This small molecule binds to this protein.
Small molecule (SMILES): CC(=O)N[C@@H]1[C@@H](O)[C@H](O[C@@H]2O[C@H](CO)[C@@H](O)[C@H](O)[C@H]2NC(C)=O)[C@@H](CO)O[C@H]1O

Binding-site contacts:
Ligand atom C3 contacts residue TYR170 of chain 1.B at 3.3 Å (hydrophobic).
Ligand atom C8 contacts residue GLY200 of chain 1.B at 3.8 Å.
Ligand atom C4 contacts residue ASP202 of chain 1.B at 3.4 Å.
Ligand atom O4 contacts residue ASP202 of chain 1.B at 2.4 Å (salt-bridge).
Ligand atom O7 contacts residue GLY199 of chain 1.B at 4.0 Å.
Ligand atom O4 contacts residue TYR173 of chain 1.B at 3.1 Å.
Ligand atom C4 contacts residue TYR170 of chain 1.B at 4.0 Å (hydrophobic).
Ligand atom C2 contacts residue ASP203 of chain 1.B at 3.8 Å.
Ligand atom O7 contacts residue GLY200 of chain 1.B at 3.9 Å.
Ligand atom C6 contacts residue PHE164 of chain 1.B at 3.5 Å (hydrophobic).
Ligand atom O3 contacts residue GLY200 of chain 1.B at 3.0 Å (h-bond).
Ligand atom C6 contacts residue TYR173 of chain 1.B at 3.9 Å (hydrophobic).
Ligand atom C3 contacts residue ASP203 of chain 1.B at 3.8 Å.
Ligand atom C8 contacts residue PHE244 of chain 1.B at 3.9 Å (hydrophobic).
Ligand atom O3 contacts residue GLY199 of chain 1.B at 3.7 Å.
Ligand atom O7 contacts residue ARG243 of chain 1.B at 2.7 Å (salt-bridge).
Ligand atom N2 contacts residue TYR170 of chain 1.B at 3.8 Å.
Ligand atom C7 contacts residue ASP203 of chain 1.B at 3.6 Å.
Ligand atom C5 contacts residue TYR173 of chain 1.B at 4.0 Å (hydrophobic).
Ligand atom C3 contacts residue ASP202 of chain 1.B at 3.5 Å.
Ligand atom O3 contacts residue ASP202 of chain 1.B at 2.7 Å (salt-bridge).
Ligand atom N2 contacts residue ASP203 of chain 1.B at 2.8 Å (salt-bridge).
Ligand atom O6 contacts residue PHE164 of chain 1.B at 3.8 Å.
Ligand atom O6 contacts residue NAG1 of chain 1.E at 3.6 Å.
Ligand atom O5 contacts residue TYR170 of chain 1.B at 4.0 Å.
Ligand atom C1 contacts residue TYR170 of chain 1.B at 3.4 Å (hydrophobic).
Ligand atom C8 contacts residue ASP203 of chain 1.B at 3.4 Å.
Ligand atom C7 contacts residue ARG243 of chain 1.B at 3.6 Å.
Ligand atom C6 contacts residue NAG1 of chain 1.E at 3.4 Å.
Ligand atom C2 contacts residue TYR170 of chain 1.B at 3.7 Å (hydrophobic).
Ligand atom C5 contacts residue TYR170 of chain 1.B at 3.8 Å (hydrophobic).
Ligand atom N2 contacts residue GLY200 of chain 1.B at 3.7 Å.
Ligand atom C8 contacts residue ARG243 of chain 1.B at 3.8 Å.
Ligand atom O6 contacts residue TYR170 of chain 1.B at 3.7 Å.
Ligand atom O6 contacts residue TRP198 of chain 1.B at 3.8 Å.
Ligand atom C8 contacts residue ILE247 of chain 1.B at 3.6 Å (hydrophobic).
Ligand atom O7 contacts residue TRP198 of chain 1.B at 3.7 Å.
Ligand atom O3 contacts residue ASP203 of chain 1.B at 3.9 Å.
Ligand atom C7 contacts residue GLY200 of chain 1.B at 3.6 Å.
Ligand atom O5 contacts residue NAG1 of chain 1.E at 3.9 Å.

Sequence of chain 1.B:
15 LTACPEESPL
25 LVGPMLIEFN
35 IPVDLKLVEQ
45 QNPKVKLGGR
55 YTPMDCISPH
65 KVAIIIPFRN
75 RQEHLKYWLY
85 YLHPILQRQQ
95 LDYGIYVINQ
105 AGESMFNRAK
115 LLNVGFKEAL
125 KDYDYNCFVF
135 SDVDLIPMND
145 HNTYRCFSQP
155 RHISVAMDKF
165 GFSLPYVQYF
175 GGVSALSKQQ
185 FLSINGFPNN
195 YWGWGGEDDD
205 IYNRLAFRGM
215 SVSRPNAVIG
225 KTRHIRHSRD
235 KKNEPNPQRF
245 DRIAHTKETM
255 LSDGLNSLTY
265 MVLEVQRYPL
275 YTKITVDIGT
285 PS